Sequence of chain 3.A:
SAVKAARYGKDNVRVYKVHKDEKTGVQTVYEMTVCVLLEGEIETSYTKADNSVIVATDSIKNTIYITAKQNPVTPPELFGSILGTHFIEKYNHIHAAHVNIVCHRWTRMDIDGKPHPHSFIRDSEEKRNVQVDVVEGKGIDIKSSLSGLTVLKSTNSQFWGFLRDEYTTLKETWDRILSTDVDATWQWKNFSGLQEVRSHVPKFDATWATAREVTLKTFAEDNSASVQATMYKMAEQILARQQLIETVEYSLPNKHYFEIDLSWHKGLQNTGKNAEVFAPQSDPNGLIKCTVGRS

Binding-site contacts:
Ligand atom O3 contacts residue PDC1 of chain 3.K at 3.3 Å (h-bond).
Ligand atom O3 contacts residue ARG164 of chain 3.A at 3.6 Å.
Ligand atom C2 contacts residue PDC1 of chain 3.J at 3.2 Å.
Ligand atom O3 contacts residue PDC1 of chain 3.J at 3.0 Å (h-bond).
Ligand atom O1 contacts residue PDC1 of chain 3.J at 3.3 Å (h-bond).
Ligand atom N1 contacts residue LU1 of chain 3.C at 2.4 Å.
Ligand atom C6 contacts residue PDC1 of chain 3.K at 3.4 Å.
Ligand atom C7 contacts residue LU1 of chain 3.C at 3.1 Å.
Ligand atom C6 contacts residue LU1 of chain 3.C at 3.3 Å.
Ligand atom C2 contacts residue PDC1 of chain 3.K at 3.4 Å.
Ligand atom C7 contacts residue PDC1 of chain 3.K at 3.6 Å.
Ligand atom C8 contacts residue LU1 of chain 3.C at 3.4 Å.
Ligand atom C5 contacts residue PDC1 of chain 3.J at 4.3 Å.
Ligand atom O4 contacts residue ARG164 of chain 3.A at 3.4 Å.
Ligand atom C3 contacts residue PDC1 of chain 3.J at 4.2 Å.
Ligand atom O3 contacts residue LU1 of chain 3.C at 2.6 Å.
Ligand atom C8 contacts residue PDC1 of chain 3.J at 3.7 Å.
Ligand atom O1 contacts residue PDC1 of chain 3.K at 2.5 Å (h-bond).
Ligand atom C8 contacts residue PDC1 of chain 3.K at 3.6 Å.
Ligand atom N1 contacts residue PDC1 of chain 3.K at 2.8 Å (h-bond).
Ligand atom O2 contacts residue PDC1 of chain 3.J at 4.3 Å.
Ligand atom C6 contacts residue PDC1 of chain 3.J at 3.4 Å.
Ligand atom C3 contacts residue LU1 of chain 3.C at 4.5 Å.
Ligand atom N1 contacts residue PDC1 of chain 3.J at 2.7 Å (h-bond).
Ligand atom C5 contacts residue PDC1 of chain 3.K at 4.4 Å.
Ligand atom C2 contacts residue LU1 of chain 3.C at 3.1 Å.
Ligand atom C6 contacts residue ARG164 of chain 3.A at 4.4 Å.
Ligand atom O1 contacts residue LU1 of chain 3.C at 2.2 Å.
Ligand atom O2 contacts residue LU1 of chain 3.C at 4.3 Å.
Ligand atom C3 contacts residue PDC1 of chain 3.K at 4.4 Å.
Ligand atom C7 contacts residue PDC1 of chain 3.J at 3.4 Å.
Ligand atom C8 contacts residue ARG164 of chain 3.A at 3.7 Å.

A protein and the small-molecule ligand that binds it are described below.
Small molecule (SMILES): O=C(O)c1cccc(C(=O)O)n1